Sequence of chain 1.A:
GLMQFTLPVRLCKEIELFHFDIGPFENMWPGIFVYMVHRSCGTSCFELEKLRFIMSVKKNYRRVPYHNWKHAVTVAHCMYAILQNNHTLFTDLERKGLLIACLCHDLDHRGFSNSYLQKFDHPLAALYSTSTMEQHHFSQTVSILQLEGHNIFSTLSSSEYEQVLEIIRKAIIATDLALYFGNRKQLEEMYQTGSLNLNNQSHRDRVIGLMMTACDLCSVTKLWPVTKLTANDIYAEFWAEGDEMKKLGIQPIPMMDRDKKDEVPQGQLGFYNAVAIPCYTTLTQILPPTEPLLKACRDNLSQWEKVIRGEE

Binding-site contacts:
Ligand atom C03 contacts residue GLN280 of chain 1.A at 3.7 Å.
Ligand atom C03 contacts residue PHE283 of chain 1.A at 3.4 Å (hydrophobic).
Ligand atom C23 contacts residue VAL276 of chain 1.A at 3.6 Å (hydrophobic).
Ligand atom O11 contacts residue GLN280 of chain 1.A at 2.8 Å (h-bond).
Ligand atom C25 contacts residue GLU275 of chain 1.A at 3.7 Å.
Ligand atom C10 contacts residue VAL232 of chain 1.A at 3.5 Å (hydrophobic).
Ligand atom C08 contacts residue ILE246 of chain 1.A at 3.6 Å (hydrophobic).
Ligand atom C18 contacts residue GLY279 of chain 1.A at 3.4 Å.
Ligand atom C01 contacts residue PHE283 of chain 1.A at 3.4 Å (hydrophobic).
Ligand atom O11 contacts residue ILE246 of chain 1.A at 3.4 Å.
Ligand atom C13 contacts residue GLN280 of chain 1.A at 3.3 Å.
Ligand atom C15 contacts residue MET267 of chain 1.A at 3.5 Å (hydrophobic).
Ligand atom C05 contacts residue PHE283 of chain 1.A at 3.3 Å (hydrophobic).
Ligand atom C07 contacts residue PHE283 of chain 1.A at 3.7 Å (hydrophobic).
Ligand atom C23 contacts residue LYS272 of chain 1.A at 3.5 Å.
Ligand atom C21 contacts residue GLY279 of chain 1.A at 3.7 Å.
Ligand atom N19 contacts residue MET267 of chain 1.A at 3.5 Å.
Ligand atom C25 contacts residue PRO266 of chain 1.A at 3.6 Å (hydrophobic).
Ligand atom N06 contacts residue PHE283 of chain 1.A at 3.5 Å.
Ligand atom C14 contacts residue MET267 of chain 1.A at 3.7 Å (hydrophobic).
Ligand atom C21 contacts residue MET267 of chain 1.A at 3.7 Å (hydrophobic).
Ligand atom C14 contacts residue TYR247 of chain 1.A at 3.3 Å (hydrophobic).
Ligand atom C10 contacts residue GLN280 of chain 1.A at 3.2 Å.
Ligand atom C02 contacts residue PHE283 of chain 1.A at 3.4 Å (hydrophobic).
Ligand atom N19 contacts residue GLY279 of chain 1.A at 3.6 Å.
Ligand atom N19 contacts residue TYR247 of chain 1.A at 2.8 Å (h-bond).
Ligand atom N04 contacts residue GLN280 of chain 1.A at 3.1 Å (h-bond).
Ligand atom C14 contacts residue GLN280 of chain 1.A at 3.6 Å.
Ligand atom C24 contacts residue GLU275 of chain 1.A at 3.3 Å.
Ligand atom C24 contacts residue LYS272 of chain 1.A at 3.1 Å.
Ligand atom C17 contacts residue GLY279 of chain 1.A at 3.7 Å.
Ligand atom N16 contacts residue GLY279 of chain 1.A at 3.5 Å (h-bond).
Ligand atom C07 contacts residue ILE246 of chain 1.A at 3.6 Å (hydrophobic).
Ligand atom C02 contacts residue PHE250 of chain 1.A at 3.7 Å (hydrophobic).
Ligand atom N09 contacts residue PHE283 of chain 1.A at 3.7 Å.
Ligand atom C15 contacts residue GLY279 of chain 1.A at 3.5 Å.
Ligand atom C13 contacts residue TYR247 of chain 1.A at 3.7 Å (hydrophobic).
Ligand atom C23 contacts residue GLU275 of chain 1.A at 3.5 Å.
Ligand atom C15 contacts residue TYR247 of chain 1.A at 3.4 Å (hydrophobic).
Ligand atom N04 contacts residue PHE283 of chain 1.A at 3.6 Å.

The protein below binds the small molecule below.
Small molecule (SMILES): Cc1nc2ccc(C#Cc3nc(-c4ccccc4)cn3C)nn2c1CO